Binding-site contacts:
Ligand atom C16 contacts residue PLM1 of chain 1.R at 4.4 Å.
Ligand atom C25 contacts residue VAL208 of chain 1.D at 4.4 Å (hydrophobic).
Ligand atom C7 contacts residue PLM1 of chain 1.R at 3.8 Å.
Ligand atom C27 contacts residue LEU209 of chain 1.D at 3.9 Å (hydrophobic).
Ligand atom C25 contacts residue LEU209 of chain 1.D at 4.0 Å (hydrophobic).
Ligand atom C22 contacts residue LEU204 of chain 1.D at 4.4 Å (hydrophobic).
Ligand atom C4 contacts residue ALA183 of chain 1.D at 4.3 Å (hydrophobic).
Ligand atom C6 contacts residue PLM1 of chain 1.R at 4.3 Å.
Ligand atom C15 contacts residue PLM1 of chain 1.R at 3.8 Å.
Ligand atom C27 contacts residue MET205 of chain 1.D at 3.8 Å (hydrophobic).
Ligand atom C26 contacts residue LEU209 of chain 1.D at 4.2 Å (hydrophobic).
Ligand atom C24 contacts residue LEU204 of chain 1.D at 4.4 Å (hydrophobic).
Ligand atom C18 contacts residue VAL201 of chain 1.D at 4.1 Å (hydrophobic).
Ligand atom C15 contacts residue VAL179 of chain 1.D at 4.2 Å (hydrophobic).
Ligand atom C6 contacts residue ALA183 of chain 1.D at 3.7 Å (hydrophobic).
Ligand atom C19 contacts residue CLR1 of chain 1.I at 3.7 Å.
Ligand atom C18 contacts residue CLR1 of chain 1.I at 3.7 Å.
Ligand atom C5 contacts residue ALA183 of chain 1.D at 4.5 Å (hydrophobic).

Sequence of chain 1.D:
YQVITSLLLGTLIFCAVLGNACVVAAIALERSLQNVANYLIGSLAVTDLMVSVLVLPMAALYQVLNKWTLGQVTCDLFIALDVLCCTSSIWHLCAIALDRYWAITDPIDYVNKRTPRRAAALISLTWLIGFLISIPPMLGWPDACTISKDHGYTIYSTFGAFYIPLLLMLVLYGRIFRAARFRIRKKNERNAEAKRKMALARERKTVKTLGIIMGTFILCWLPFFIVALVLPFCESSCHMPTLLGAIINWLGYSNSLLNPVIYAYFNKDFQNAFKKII

This protein binds this small molecule.
Small molecule (SMILES): CC(C)CCC[C@@H](C)[C@H]1CC[C@H]2[C@@H]3CC=C4C[C@@H](O)CC[C@]4(C)[C@H]3CC[C@]12C